This protein binds this small molecule.
Small molecule (SMILES): CC(=O)N[C@@H]1[C@@H](O)[C@H](O)[C@@H](CO)O[C@H]1O

Sequence of chain 1.E:
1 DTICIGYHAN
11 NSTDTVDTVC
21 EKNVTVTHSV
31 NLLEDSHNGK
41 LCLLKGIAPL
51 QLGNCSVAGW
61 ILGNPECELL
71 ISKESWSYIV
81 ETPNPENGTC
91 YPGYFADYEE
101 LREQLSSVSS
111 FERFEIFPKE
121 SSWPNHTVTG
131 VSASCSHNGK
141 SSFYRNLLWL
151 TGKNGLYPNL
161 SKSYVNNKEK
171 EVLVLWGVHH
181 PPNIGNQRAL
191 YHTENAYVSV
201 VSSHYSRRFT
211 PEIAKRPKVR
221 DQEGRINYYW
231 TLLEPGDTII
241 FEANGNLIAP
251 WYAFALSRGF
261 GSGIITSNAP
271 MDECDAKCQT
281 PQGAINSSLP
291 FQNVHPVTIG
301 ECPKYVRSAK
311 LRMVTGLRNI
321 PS

Binding-site contacts:
Ligand atom N2 contacts residue ASN125 of chain 1.E at 2.9 Å (h-bond).
Ligand atom C5 contacts residue ASN125 of chain 1.E at 3.6 Å.
Ligand atom C2 contacts residue ASN125 of chain 1.E at 2.5 Å.
Ligand atom C7 contacts residue ASN125 of chain 1.E at 4.2 Å.
Ligand atom N2 contacts residue PRO124 of chain 1.E at 4.3 Å.
Ligand atom O6 contacts residue ASN125 of chain 1.E at 4.1 Å.
Ligand atom C3 contacts residue ASN125 of chain 1.E at 3.8 Å.
Ligand atom O5 contacts residue ASN125 of chain 1.E at 2.4 Å (h-bond).
Ligand atom C1 contacts residue ASN125 of chain 1.E at 1.4 Å.
Ligand atom C4 contacts residue ASN125 of chain 1.E at 4.2 Å.